A protein and the small-molecule ligand that binds it are described below.
Small molecule (SMILES): [N-]=[N+]=N[C@@H]1O[C@@H](CO)[C@H](O)[C@H]1O

Sequence of chain 1.A:
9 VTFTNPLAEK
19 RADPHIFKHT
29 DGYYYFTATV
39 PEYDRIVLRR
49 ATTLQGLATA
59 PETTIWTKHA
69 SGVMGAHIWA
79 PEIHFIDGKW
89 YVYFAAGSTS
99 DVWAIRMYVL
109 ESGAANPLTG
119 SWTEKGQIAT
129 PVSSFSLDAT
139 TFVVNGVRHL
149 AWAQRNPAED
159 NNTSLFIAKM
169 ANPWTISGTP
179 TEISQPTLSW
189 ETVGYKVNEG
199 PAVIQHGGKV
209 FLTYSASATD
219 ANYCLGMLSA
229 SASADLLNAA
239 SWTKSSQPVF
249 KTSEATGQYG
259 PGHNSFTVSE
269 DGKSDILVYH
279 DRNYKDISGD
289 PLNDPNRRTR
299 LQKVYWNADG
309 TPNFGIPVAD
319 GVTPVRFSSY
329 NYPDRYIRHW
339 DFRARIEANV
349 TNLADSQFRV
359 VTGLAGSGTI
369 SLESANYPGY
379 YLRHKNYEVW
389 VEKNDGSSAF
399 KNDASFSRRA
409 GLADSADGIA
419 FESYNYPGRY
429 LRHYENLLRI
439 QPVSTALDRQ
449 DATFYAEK

Binding-site contacts:
Ligand atom O2 contacts residue ALA216 of chain 1.A at 4.4 Å.
Ligand atom C1 contacts residue ASN160 of chain 1.A at 4.0 Å.
Ligand atom C1 contacts residue TRP101 of chain 1.A at 4.4 Å (hydrophobic).
Ligand atom N3 contacts residue TRP101 of chain 1.A at 3.3 Å.
Ligand atom C4 contacts residue GLU197 of chain 1.A at 4.1 Å.
Ligand atom C2 contacts residue TYR193 of chain 1.A at 3.9 Å (hydrophobic).
Ligand atom O2 contacts residue VAL195 of chain 1.A at 4.5 Å.
Ligand atom C2 contacts residue ASN160 of chain 1.A at 3.8 Å.
Ligand atom O5 contacts residue GOL1 of chain 1.H at 2.7 Å (h-bond).
Ligand atom C2 contacts residue VAL195 of chain 1.A at 4.2 Å (hydrophobic).
Ligand atom C5 contacts residue LEU135 of chain 1.A at 4.3 Å (hydrophobic).
Ligand atom C3 contacts residue VAL195 of chain 1.A at 4.0 Å (hydrophobic).
Ligand atom N2 contacts residue TRP101 of chain 1.A at 3.4 Å.
Ligand atom N2 contacts residue TYR193 of chain 1.A at 4.0 Å.
Ligand atom C5 contacts residue TRP77 of chain 1.A at 4.2 Å (hydrophobic).
Ligand atom O3 contacts residue PHE133 of chain 1.A at 4.5 Å.
Ligand atom O2 contacts residue THR217 of chain 1.A at 4.3 Å.
Ligand atom N3 contacts residue ASN160 of chain 1.A at 4.5 Å.
Ligand atom O3 contacts residue GLU197 of chain 1.A at 4.0 Å.
Ligand atom N2 contacts residue ASN160 of chain 1.A at 3.7 Å.
Ligand atom O5 contacts residue GLU197 of chain 1.A at 3.1 Å (salt-bridge).
Ligand atom C5 contacts residue PHE133 of chain 1.A at 4.5 Å (hydrophobic).
Ligand atom O4 contacts residue TRP101 of chain 1.A at 4.3 Å.
Ligand atom C3 contacts residue GLU197 of chain 1.A at 3.8 Å.
Ligand atom C1 contacts residue TYR193 of chain 1.A at 4.4 Å (hydrophobic).
Ligand atom N1 contacts residue TRP101 of chain 1.A at 3.7 Å.
Ligand atom C3 contacts residue ASN160 of chain 1.A at 4.0 Å.
Ligand atom O3 contacts residue VAL195 of chain 1.A at 3.4 Å.
Ligand atom C5 contacts residue GLU197 of chain 1.A at 3.4 Å.
Ligand atom O3 contacts residue ASN160 of chain 1.A at 3.1 Å (h-bond).
Ligand atom C5 contacts residue GOL1 of chain 1.H at 3.6 Å.
Ligand atom O5 contacts residue THR217 of chain 1.A at 3.9 Å.
Ligand atom O2 contacts residue TYR193 of chain 1.A at 3.7 Å.
Ligand atom N3 contacts residue TYR193 of chain 1.A at 3.6 Å (h-bond).
Ligand atom C4 contacts residue PHE133 of chain 1.A at 4.2 Å (hydrophobic).
Ligand atom N1 contacts residue ASN160 of chain 1.A at 3.1 Å (h-bond).